The protein below binds the small molecule below.
Small molecule (SMILES): O=C(O)C(=S)Cc1c[nH]c2ccc(Br)cc12

Sequence of chain 1.B:
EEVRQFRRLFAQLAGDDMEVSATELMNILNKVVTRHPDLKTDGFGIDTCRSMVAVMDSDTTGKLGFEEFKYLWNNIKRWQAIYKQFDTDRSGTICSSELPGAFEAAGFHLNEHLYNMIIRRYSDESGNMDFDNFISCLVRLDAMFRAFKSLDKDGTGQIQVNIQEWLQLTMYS

Binding-site contacts:
Ligand atom CAE contacts residue GLN80 of chain 1.B at 4.3 Å.
Ligand atom NAG contacts residue LYS77 of chain 1.B at 3.3 Å.
Ligand atom CAF contacts residue VAL32 of chain 1.B at 3.8 Å (hydrophobic).
Ligand atom CAA contacts residue VAL32 of chain 1.B at 3.5 Å (hydrophobic).
Ligand atom CAC contacts residue TRP73 of chain 1.B at 3.5 Å (hydrophobic).
Ligand atom CAD contacts residue TRP73 of chain 1.B at 4.3 Å (hydrophobic).
Ligand atom BR contacts residue GLN80 of chain 1.B at 4.0 Å.
Ligand atom CAH contacts residue LYS77 of chain 1.B at 3.6 Å.
Ligand atom CAF contacts residue GLN80 of chain 1.B at 3.8 Å.
Ligand atom CAM contacts residue GLN80 of chain 1.B at 4.0 Å.
Ligand atom CAK contacts residue GLN80 of chain 1.B at 4.4 Å.
Ligand atom BR contacts residue ILE76 of chain 1.B at 4.4 Å.
Ligand atom CAJ contacts residue HIS36 of chain 1.B at 4.3 Å.
Ligand atom BR contacts residue PHE131 of chain 1.B at 3.9 Å.
Ligand atom CAJ contacts residue GLN80 of chain 1.B at 3.8 Å.
Ligand atom NAG contacts residue TRP73 of chain 1.B at 4.3 Å.
Ligand atom CAD contacts residue LYS77 of chain 1.B at 4.2 Å.
Ligand atom CAB contacts residue VAL32 of chain 1.B at 4.0 Å (hydrophobic).
Ligand atom BR contacts residue VAL32 of chain 1.B at 3.6 Å.
Ligand atom CAI contacts residue GLN80 of chain 1.B at 4.3 Å.
Ligand atom CAB contacts residue ILE76 of chain 1.B at 4.0 Å (hydrophobic).
Ligand atom OAO contacts residue GLN80 of chain 1.B at 3.0 Å (h-bond).
Ligand atom CAA contacts residue GLN80 of chain 1.B at 4.1 Å.
Ligand atom CAF contacts residue HIS36 of chain 1.B at 4.4 Å.
Ligand atom OAO contacts residue HIS36 of chain 1.B at 3.8 Å.
Ligand atom CAC contacts residue LYS77 of chain 1.B at 4.3 Å.
Ligand atom CAB contacts residue TRP73 of chain 1.B at 4.1 Å (hydrophobic).